The small molecule below binds the protein below.
Small molecule (SMILES): CC(=O)N[C@@H](CC(C)C)C(=O)N[C@@H](C)C(=O)N[C@@H](CCC(=O)O)[C@@H](O)[C@H](C)CO

Sequence of chain 1.W:
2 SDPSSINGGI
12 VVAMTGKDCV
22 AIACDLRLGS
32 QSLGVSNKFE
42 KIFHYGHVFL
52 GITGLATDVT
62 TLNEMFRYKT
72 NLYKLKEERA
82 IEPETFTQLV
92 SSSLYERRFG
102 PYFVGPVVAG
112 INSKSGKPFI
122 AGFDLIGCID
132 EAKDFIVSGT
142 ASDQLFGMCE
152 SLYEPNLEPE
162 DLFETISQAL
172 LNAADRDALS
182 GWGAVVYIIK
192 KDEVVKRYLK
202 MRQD

Sequence of chain 1.V:
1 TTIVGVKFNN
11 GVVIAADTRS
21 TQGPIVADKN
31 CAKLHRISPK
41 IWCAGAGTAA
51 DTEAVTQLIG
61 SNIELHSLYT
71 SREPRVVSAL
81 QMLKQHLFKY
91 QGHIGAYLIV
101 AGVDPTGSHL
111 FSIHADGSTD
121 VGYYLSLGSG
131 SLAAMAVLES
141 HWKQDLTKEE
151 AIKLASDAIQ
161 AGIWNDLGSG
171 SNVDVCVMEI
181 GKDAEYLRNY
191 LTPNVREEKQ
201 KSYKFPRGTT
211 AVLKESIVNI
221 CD

Binding-site contacts:
Ligand atom C contacts residue ASP125 of chain 1.W at 3.7 Å.
Ligand atom O contacts residue THR48 of chain 1.V at 3.7 Å.
Ligand atom CA contacts residue THR1 of chain 1.V at 2.4 Å.
Ligand atom O contacts residue THR1 of chain 1.V at 3.7 Å.
Ligand atom C1 contacts residue THR1 of chain 1.V at 2.5 Å.
Ligand atom O contacts residue SER20 of chain 1.V at 3.4 Å (h-bond).
Ligand atom CH3 contacts residue ASP125 of chain 1.W at 3.5 Å.
Ligand atom C contacts residue THR1 of chain 1.V at 1.4 Å.
Ligand atom C2 contacts residue THR1 of chain 1.V at 1.5 Å.
Ligand atom CA contacts residue THR21 of chain 1.V at 3.6 Å.
Ligand atom C3 contacts residue GLY168 of chain 1.V at 3.0 Å.
Ligand atom N contacts residue ASP125 of chain 1.W at 2.9 Å (salt-bridge).
Ligand atom O contacts residue THR21 of chain 1.V at 3.6 Å (h-bond).
Ligand atom OE2 contacts residue ALA49 of chain 1.V at 3.6 Å.
Ligand atom OE1 contacts residue ALA49 of chain 1.V at 3.5 Å.
Ligand atom CB contacts residue SER20 of chain 1.V at 3.7 Å.
Ligand atom CB contacts residue THR1 of chain 1.V at 2.6 Å.
Ligand atom O contacts residue GLY47 of chain 1.V at 3.0 Å (h-bond).
Ligand atom OE1 contacts residue CYS31 of chain 1.V at 3.8 Å.
Ligand atom N contacts residue THR1 of chain 1.V at 3.7 Å.
Ligand atom CA contacts residue GLY47 of chain 1.V at 3.2 Å.
Ligand atom O contacts residue THR1 of chain 1.V at 2.3 Å (h-bond).
Ligand atom CD2 contacts residue GLN22 of chain 1.V at 3.6 Å.
Ligand atom C2 contacts residue GLY168 of chain 1.V at 3.6 Å.
Ligand atom OE2 contacts residue THR52 of chain 1.V at 3.3 Å (h-bond).
Ligand atom C contacts residue GLY47 of chain 1.V at 3.5 Å.
Ligand atom CB contacts residue GLY47 of chain 1.V at 3.7 Å.
Ligand atom CG contacts residue THR1 of chain 1.V at 3.6 Å.
Ligand atom O contacts residue ALA46 of chain 1.V at 3.8 Å.
Ligand atom CD2 contacts residue ALA27 of chain 1.V at 3.8 Å (hydrophobic).
Ligand atom O contacts residue THR21 of chain 1.V at 3.1 Å (h-bond).
Ligand atom O contacts residue GLN22 of chain 1.V at 3.7 Å.
Ligand atom C3 contacts residue THR1 of chain 1.V at 2.5 Å.
Ligand atom CD contacts residue ALA49 of chain 1.V at 3.6 Å (hydrophobic).
Ligand atom N contacts residue GLY47 of chain 1.V at 2.8 Å (h-bond).
Ligand atom N contacts residue THR21 of chain 1.V at 3.0 Å (h-bond).
Ligand atom CD2 contacts residue THR21 of chain 1.V at 3.7 Å.
Ligand atom C3 contacts residue ARG19 of chain 1.V at 3.5 Å.
Ligand atom O contacts residue ALA49 of chain 1.V at 3.0 Å (h-bond).
Ligand atom C contacts residue GLN22 of chain 1.V at 3.6 Å.